Binding-site contacts:
Ligand atom C5 contacts residue TYR248 of chain 1.D at 4.1 Å (hydrophobic).
Ligand atom O4 contacts residue TYR248 of chain 1.D at 4.0 Å.
Ligand atom O3P contacts residue TYR268 of chain 1.D at 2.7 Å (h-bond).
Ligand atom O5 contacts residue LYS278 of chain 1.D at 2.8 Å (salt-bridge).
Ligand atom O6 contacts residue TYR268 of chain 1.D at 3.6 Å.
Ligand atom O2P contacts residue ARG247 of chain 1.C at 3.4 Å (salt-bridge).
Ligand atom O3 contacts residue ASP121 of chain 1.D at 2.7 Å (salt-bridge).
Ligand atom P contacts residue ASN218 of chain 1.D at 4.0 Å.
Ligand atom O6 contacts residue LYS278 of chain 1.D at 3.0 Å (salt-bridge).
Ligand atom C5 contacts residue LYS278 of chain 1.D at 3.7 Å.
Ligand atom P contacts residue LYS278 of chain 1.D at 4.0 Å.
Ligand atom C3 contacts residue MET252 of chain 1.D at 3.6 Å (hydrophobic).
Ligand atom C4 contacts residue GLY250 of chain 1.D at 3.6 Å.
Ligand atom C4 contacts residue MET252 of chain 1.D at 3.6 Å (hydrophobic).
Ligand atom C6 contacts residue LYS278 of chain 1.D at 3.8 Å.
Ligand atom O3 contacts residue MET252 of chain 1.D at 2.8 Å (h-bond).
Ligand atom O1P contacts residue ARG247 of chain 1.C at 2.8 Å (salt-bridge).
Ligand atom C3 contacts residue ASP121 of chain 1.D at 3.5 Å.
Ligand atom P contacts residue TYR248 of chain 1.D at 3.9 Å.
Ligand atom P contacts residue ARG247 of chain 1.C at 3.8 Å.
Ligand atom C6 contacts residue TYR248 of chain 1.D at 3.4 Å (hydrophobic).
Ligand atom C6 contacts residue GLY250 of chain 1.D at 3.7 Å.
Ligand atom O3P contacts residue LYS278 of chain 1.D at 3.8 Å.
Ligand atom O2P contacts residue ASN218 of chain 1.D at 3.1 Å (h-bond).
Ligand atom O1 contacts residue LYS278 of chain 1.D at 3.2 Å (salt-bridge).
Ligand atom C1 contacts residue LYS278 of chain 1.D at 4.0 Å.
Ligand atom O4 contacts residue MET252 of chain 1.D at 3.5 Å (h-bond).
Ligand atom O4 contacts residue PHE266 of chain 1.D at 3.7 Å.
Ligand atom O3 contacts residue SER251 of chain 1.D at 3.5 Å.
Ligand atom O2P contacts residue TYR268 of chain 1.D at 3.9 Å.
Ligand atom O6 contacts residue TYR248 of chain 1.D at 3.8 Å.
Ligand atom O3 contacts residue GLY122 of chain 1.D at 3.5 Å (h-bond).
Ligand atom P contacts residue TYR268 of chain 1.D at 3.9 Å.
Ligand atom C2 contacts residue ASP121 of chain 1.D at 4.1 Å.
Ligand atom O2 contacts residue GLY122 of chain 1.D at 3.6 Å (h-bond).
Ligand atom C1 contacts residue ASP121 of chain 1.D at 4.0 Å.
Ligand atom O3 contacts residue GLY250 of chain 1.D at 3.9 Å.
Ligand atom O2P contacts residue TYR248 of chain 1.D at 2.8 Å (h-bond).
Ligand atom C2 contacts residue LYS278 of chain 1.D at 3.8 Å.
Ligand atom C1 contacts residue GLU284 of chain 1.D at 3.6 Å.

Sequence of chain 1.D:
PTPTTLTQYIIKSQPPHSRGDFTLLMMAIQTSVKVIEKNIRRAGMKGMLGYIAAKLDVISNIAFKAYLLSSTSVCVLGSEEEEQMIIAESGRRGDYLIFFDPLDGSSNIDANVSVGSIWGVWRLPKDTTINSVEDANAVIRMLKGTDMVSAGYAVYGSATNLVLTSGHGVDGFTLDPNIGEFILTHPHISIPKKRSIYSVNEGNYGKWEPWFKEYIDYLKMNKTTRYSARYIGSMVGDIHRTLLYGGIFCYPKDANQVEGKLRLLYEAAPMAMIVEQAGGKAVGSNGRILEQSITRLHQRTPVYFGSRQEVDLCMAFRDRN

Sequence of chain 1.C:
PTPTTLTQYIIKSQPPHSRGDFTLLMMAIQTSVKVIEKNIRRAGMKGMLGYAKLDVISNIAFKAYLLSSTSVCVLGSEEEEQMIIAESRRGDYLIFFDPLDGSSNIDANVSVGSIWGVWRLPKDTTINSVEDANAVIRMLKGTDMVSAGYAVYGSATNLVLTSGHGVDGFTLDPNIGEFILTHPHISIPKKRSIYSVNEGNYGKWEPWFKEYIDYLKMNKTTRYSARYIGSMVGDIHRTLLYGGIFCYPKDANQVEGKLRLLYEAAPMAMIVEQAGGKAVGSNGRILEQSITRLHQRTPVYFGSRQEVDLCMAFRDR

The protein below binds the small molecule below.
Small molecule (SMILES): O=P(O)(O)OC[C@H]1O[C@](O)(CO)[C@@H](O)[C@@H]1O